Sequence of chain 1.A:
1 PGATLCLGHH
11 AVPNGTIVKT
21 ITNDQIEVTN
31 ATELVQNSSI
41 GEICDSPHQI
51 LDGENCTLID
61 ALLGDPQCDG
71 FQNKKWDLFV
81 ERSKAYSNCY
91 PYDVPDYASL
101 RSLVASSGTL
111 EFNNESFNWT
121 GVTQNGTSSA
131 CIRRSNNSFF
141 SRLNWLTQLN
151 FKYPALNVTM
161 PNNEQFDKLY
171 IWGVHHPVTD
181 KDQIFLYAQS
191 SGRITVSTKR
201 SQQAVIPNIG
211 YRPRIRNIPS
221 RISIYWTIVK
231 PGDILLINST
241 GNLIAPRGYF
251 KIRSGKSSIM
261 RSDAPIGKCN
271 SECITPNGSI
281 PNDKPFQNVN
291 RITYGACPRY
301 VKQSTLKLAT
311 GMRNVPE

Binding-site contacts:
Ligand atom C1 contacts residue ARG214 of chain 3.A at 3.8 Å.
Ligand atom C3 contacts residue TYR211 of chain 3.A at 3.9 Å (hydrophobic).
Ligand atom C8 contacts residue NAG2 of chain 1.G at 3.9 Å.
Ligand atom C1 contacts residue TYR211 of chain 3.A at 4.1 Å (hydrophobic).
Ligand atom C5 contacts residue ASN157 of chain 1.A at 3.6 Å.
Ligand atom C7 contacts residue NAG1 of chain 1.G at 4.2 Å.
Ligand atom O3 contacts residue ARG214 of chain 3.A at 3.7 Å.
Ligand atom C7 contacts residue TYR211 of chain 3.A at 4.2 Å (hydrophobic).
Ligand atom O6 contacts residue NAG2 of chain 3.H at 3.5 Å (h-bond).
Ligand atom C2 contacts residue ARG214 of chain 3.A at 3.5 Å.
Ligand atom C8 contacts residue NAG1 of chain 1.G at 3.7 Å.
Ligand atom C5 contacts residue ARG214 of chain 3.A at 4.0 Å.
Ligand atom C5 contacts residue LEU236 of chain 1.A at 4.1 Å (hydrophobic).
Ligand atom O6 contacts residue THR159 of chain 1.A at 4.0 Å.
Ligand atom C6 contacts residue LEU236 of chain 1.A at 3.8 Å (hydrophobic).
Ligand atom N2 contacts residue TYR211 of chain 3.A at 3.6 Å.
Ligand atom O7 contacts residue ARG214 of chain 3.A at 2.9 Å (salt-bridge).
Ligand atom C6 contacts residue ASN217 of chain 3.A at 3.5 Å.
Ligand atom C2 contacts residue ASN157 of chain 1.A at 2.5 Å.
Ligand atom C7 contacts residue ASN157 of chain 1.A at 3.6 Å.
Ligand atom O5 contacts residue ARG214 of chain 3.A at 3.3 Å (salt-bridge).
Ligand atom O6 contacts residue ARG214 of chain 3.A at 3.5 Å (salt-bridge).
Ligand atom C8 contacts residue PRO213 of chain 3.A at 4.0 Å (hydrophobic).
Ligand atom O4 contacts residue ARG214 of chain 3.A at 3.9 Å.
Ligand atom C8 contacts residue TYR211 of chain 3.A at 3.4 Å (hydrophobic).
Ligand atom O7 contacts residue PRO213 of chain 3.A at 3.5 Å.
Ligand atom O5 contacts residue ASN157 of chain 1.A at 2.3 Å (h-bond).
Ligand atom O7 contacts residue ASN157 of chain 1.A at 3.8 Å.
Ligand atom C8 contacts residue ILE234 of chain 1.A at 4.0 Å (hydrophobic).
Ligand atom C4 contacts residue ASN157 of chain 1.A at 4.2 Å.
Ligand atom C3 contacts residue ARG214 of chain 3.A at 4.0 Å.
Ligand atom C6 contacts residue THR159 of chain 1.A at 4.0 Å.
Ligand atom O4 contacts residue ASN217 of chain 3.A at 3.9 Å.
Ligand atom C1 contacts residue ASN157 of chain 1.A at 1.4 Å.
Ligand atom O7 contacts residue ARG212 of chain 3.A at 4.1 Å.
Ligand atom N2 contacts residue ASN157 of chain 1.A at 2.9 Å (h-bond).
Ligand atom C5 contacts residue ASN217 of chain 3.A at 3.5 Å.
Ligand atom C3 contacts residue ASN157 of chain 1.A at 3.8 Å.
Ligand atom C4 contacts residue ARG214 of chain 3.A at 3.6 Å.
Ligand atom C7 contacts residue ARG214 of chain 3.A at 3.9 Å.

Sequence of chain 3.A:
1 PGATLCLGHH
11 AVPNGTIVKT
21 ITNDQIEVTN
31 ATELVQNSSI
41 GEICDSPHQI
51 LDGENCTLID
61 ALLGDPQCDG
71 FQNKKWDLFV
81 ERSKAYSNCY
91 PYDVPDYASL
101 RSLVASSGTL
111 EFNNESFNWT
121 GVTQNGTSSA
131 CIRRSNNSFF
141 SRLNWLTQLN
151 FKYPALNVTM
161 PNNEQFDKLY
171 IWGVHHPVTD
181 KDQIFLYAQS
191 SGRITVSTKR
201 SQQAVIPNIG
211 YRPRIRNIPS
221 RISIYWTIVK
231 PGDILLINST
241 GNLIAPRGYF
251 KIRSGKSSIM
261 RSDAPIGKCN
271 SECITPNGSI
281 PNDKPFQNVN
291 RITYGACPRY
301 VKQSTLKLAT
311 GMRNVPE

The small molecule below binds the protein below.
Small molecule (SMILES): CC(=O)N[C@H]1[C@H](O[C@H]2[C@H](O)[C@@H](NC(C)=O)CO[C@@H]2CO)O[C@H](CO)[C@@H](O[C@@H]2O[C@H](CO[C@H]3O[C@H](CO)[C@@H](O)[C@H](O)[C@@H]3O)[C@@H](O)[C@H](O[C@H]3O[C@H](CO)[C@@H](O)[C@H](O)[C@@H]3O)[C@@H]2O)[C@@H]1O